Binding-site contacts:
Ligand atom S1G contacts residue ARG746 of chain 1.B at 3.5 Å (salt-bridge).
Ligand atom O3B contacts residue LYS613 of chain 1.A at 3.4 Å (salt-bridge).
Ligand atom O2' contacts residue GLN768 of chain 1.A at 3.5 Å (h-bond).
Ligand atom O2A contacts residue GLY612 of chain 1.A at 3.0 Å (h-bond).
Ligand atom O1A contacts residue THR614 of chain 1.A at 3.3 Å.
Ligand atom S1G contacts residue ARG805 of chain 1.A at 2.6 Å (salt-bridge).
Ligand atom PB contacts residue THR614 of chain 1.A at 3.6 Å.
Ligand atom C2 contacts residue ARG571 of chain 1.A at 3.6 Å.
Ligand atom C8 contacts residue GLY612 of chain 1.A at 3.7 Å.
Ligand atom N1 contacts residue ILE764 of chain 1.A at 3.9 Å.
Ligand atom O2B contacts residue GLY612 of chain 1.A at 3.2 Å (h-bond).
Ligand atom PG contacts residue THR609 of chain 1.A at 3.9 Å.
Ligand atom O2A contacts residue LYS613 of chain 1.A at 3.3 Å (salt-bridge).
Ligand atom O3B contacts residue GLY610 of chain 1.A at 3.2 Å (h-bond).
Ligand atom O2B contacts residue VAL611 of chain 1.A at 3.6 Å.
Ligand atom PG contacts residue ARG805 of chain 1.A at 3.6 Å.
Ligand atom N1 contacts residue ARG571 of chain 1.A at 3.7 Å.
Ligand atom O1B contacts residue THR614 of chain 1.A at 2.3 Å (h-bond).
Ligand atom C6 contacts residue ILE573 of chain 1.A at 3.8 Å (hydrophobic).
Ligand atom N7 contacts residue GLY612 of chain 1.A at 3.4 Å (h-bond).
Ligand atom O2G contacts residue THR614 of chain 1.A at 3.8 Å.
Ligand atom S1G contacts residue GLY610 of chain 1.A at 3.8 Å.
Ligand atom O2B contacts residue THR614 of chain 1.A at 3.7 Å.
Ligand atom S1G contacts residue THR609 of chain 1.A at 2.6 Å (h-bond).
Ligand atom N1 contacts residue ILE573 of chain 1.A at 3.3 Å (h-bond).
Ligand atom N6 contacts residue ILE573 of chain 1.A at 2.9 Å (h-bond).
Ligand atom C8 contacts residue VAL611 of chain 1.A at 3.7 Å (hydrophobic).
Ligand atom C5 contacts residue VAL611 of chain 1.A at 3.8 Å (hydrophobic).
Ligand atom O2G contacts residue ARG746 of chain 1.B at 3.3 Å (salt-bridge).
Ligand atom O3G contacts residue LYS613 of chain 1.A at 3.6 Å.
Ligand atom C8 contacts residue GLY610 of chain 1.A at 3.8 Å.
Ligand atom O2A contacts residue THR614 of chain 1.A at 3.6 Å.
Ligand atom O3A contacts residue GLY610 of chain 1.A at 3.8 Å.
Ligand atom O3' contacts residue ARG808 of chain 1.A at 3.1 Å (salt-bridge).
Ligand atom N7 contacts residue VAL611 of chain 1.A at 2.8 Å (h-bond).
Ligand atom N6 contacts residue VAL611 of chain 1.A at 3.6 Å (h-bond).
Ligand atom O2G contacts residue ARG805 of chain 1.A at 3.7 Å.
Ligand atom O2B contacts residue LYS613 of chain 1.A at 3.1 Å (salt-bridge).
Ligand atom O2A contacts residue GLU615 of chain 1.A at 3.9 Å.
Ligand atom O3A contacts residue ARG805 of chain 1.A at 3.1 Å (salt-bridge).

Sequence of chain 1.A:
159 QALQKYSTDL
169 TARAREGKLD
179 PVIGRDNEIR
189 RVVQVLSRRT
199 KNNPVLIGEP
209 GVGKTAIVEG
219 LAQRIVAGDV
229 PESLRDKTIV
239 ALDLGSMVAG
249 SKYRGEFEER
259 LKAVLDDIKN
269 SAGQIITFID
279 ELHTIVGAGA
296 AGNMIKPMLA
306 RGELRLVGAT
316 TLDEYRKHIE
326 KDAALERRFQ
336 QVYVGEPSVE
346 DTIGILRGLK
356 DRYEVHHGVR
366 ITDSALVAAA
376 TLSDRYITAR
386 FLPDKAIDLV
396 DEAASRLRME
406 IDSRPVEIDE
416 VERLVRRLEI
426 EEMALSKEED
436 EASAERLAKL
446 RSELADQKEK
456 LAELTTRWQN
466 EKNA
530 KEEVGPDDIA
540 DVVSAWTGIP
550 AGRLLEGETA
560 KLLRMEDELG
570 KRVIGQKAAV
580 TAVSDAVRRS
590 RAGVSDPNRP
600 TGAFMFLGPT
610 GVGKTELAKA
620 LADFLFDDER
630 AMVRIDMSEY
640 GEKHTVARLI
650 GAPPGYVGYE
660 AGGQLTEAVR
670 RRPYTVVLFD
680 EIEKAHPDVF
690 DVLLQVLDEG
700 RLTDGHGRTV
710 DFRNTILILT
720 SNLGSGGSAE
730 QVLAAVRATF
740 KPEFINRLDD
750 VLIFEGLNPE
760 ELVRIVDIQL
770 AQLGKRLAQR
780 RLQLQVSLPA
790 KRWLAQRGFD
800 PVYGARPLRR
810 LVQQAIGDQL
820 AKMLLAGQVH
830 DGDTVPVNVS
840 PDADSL

The small molecule below binds the protein below.
Small molecule (SMILES): Nc1ncnc2c1ncn2[C@@H]1O[C@H](COP(=O)(O)OP(=O)(O)OP(O)(O)=S)[C@@H](O)[C@H]1O

Sequence of chain 1.B:
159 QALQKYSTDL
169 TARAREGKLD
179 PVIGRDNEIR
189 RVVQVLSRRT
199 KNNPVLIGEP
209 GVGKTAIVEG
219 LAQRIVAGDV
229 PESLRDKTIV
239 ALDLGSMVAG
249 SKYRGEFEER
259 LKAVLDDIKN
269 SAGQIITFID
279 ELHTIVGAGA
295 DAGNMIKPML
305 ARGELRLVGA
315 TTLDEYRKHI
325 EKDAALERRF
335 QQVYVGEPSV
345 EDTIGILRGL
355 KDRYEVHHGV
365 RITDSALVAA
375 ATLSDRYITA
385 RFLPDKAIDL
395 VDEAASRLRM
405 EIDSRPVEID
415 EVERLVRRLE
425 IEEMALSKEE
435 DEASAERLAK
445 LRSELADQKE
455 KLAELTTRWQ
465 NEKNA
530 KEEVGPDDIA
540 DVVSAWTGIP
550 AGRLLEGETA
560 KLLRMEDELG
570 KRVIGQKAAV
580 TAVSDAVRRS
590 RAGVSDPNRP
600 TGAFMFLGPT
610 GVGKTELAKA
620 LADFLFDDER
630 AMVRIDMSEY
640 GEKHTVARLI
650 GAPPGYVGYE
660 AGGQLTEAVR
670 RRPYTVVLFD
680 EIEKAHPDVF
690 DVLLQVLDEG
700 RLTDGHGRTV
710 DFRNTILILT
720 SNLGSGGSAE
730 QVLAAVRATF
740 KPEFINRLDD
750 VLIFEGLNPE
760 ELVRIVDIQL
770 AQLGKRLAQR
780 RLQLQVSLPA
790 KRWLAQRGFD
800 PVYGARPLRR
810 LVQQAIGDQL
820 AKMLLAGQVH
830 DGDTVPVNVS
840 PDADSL